Sequence of chain 1.A:
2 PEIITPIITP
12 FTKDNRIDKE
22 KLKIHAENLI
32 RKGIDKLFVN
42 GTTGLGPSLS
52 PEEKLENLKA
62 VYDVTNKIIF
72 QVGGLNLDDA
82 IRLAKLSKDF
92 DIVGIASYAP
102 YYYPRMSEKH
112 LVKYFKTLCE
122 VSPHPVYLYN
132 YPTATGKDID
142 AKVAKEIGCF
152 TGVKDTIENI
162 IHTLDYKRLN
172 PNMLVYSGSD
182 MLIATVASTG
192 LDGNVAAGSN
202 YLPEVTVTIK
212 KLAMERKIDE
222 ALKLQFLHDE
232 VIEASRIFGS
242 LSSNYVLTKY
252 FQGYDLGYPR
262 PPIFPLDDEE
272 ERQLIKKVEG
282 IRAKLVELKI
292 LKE

This small molecule binds to this protein.
Small molecule (SMILES): O=C(O)C(=O)C[C@H](O)[C@H](O)COP(=O)(O)O

Binding-site contacts:
Ligand atom O2P contacts residue SER241 of chain 2.B at 2.4 Å (h-bond).
Ligand atom O5 contacts residue GLY179 of chain 2.B at 3.7 Å.
Ligand atom C4 contacts residue GLY179 of chain 2.B at 3.7 Å.
Ligand atom O6 contacts residue TYR132 of chain 2.B at 3.7 Å.
Ligand atom P contacts residue ARG106 of chain 1.A at 3.7 Å.
Ligand atom C4 contacts residue LYS155 of chain 2.B at 3.3 Å.
Ligand atom O12 contacts residue THR44 of chain 2.B at 3.5 Å (h-bond).
Ligand atom O12 contacts residue PHE39 of chain 2.B at 3.7 Å.
Ligand atom C2 contacts residue PRO7 of chain 2.B at 3.8 Å (hydrophobic).
Ligand atom C4 contacts residue THR157 of chain 2.B at 3.6 Å.
Ligand atom C1 contacts residue LYS155 of chain 2.B at 2.3 Å.
Ligand atom C3 contacts residue GLY179 of chain 2.B at 3.7 Å.
Ligand atom C2 contacts residue LYS155 of chain 2.B at 1.3 Å.
Ligand atom O11 contacts residue PRO7 of chain 2.B at 3.3 Å.
Ligand atom O12 contacts residue PRO7 of chain 2.B at 3.4 Å.
Ligand atom C1 contacts residue THR44 of chain 2.B at 3.5 Å.
Ligand atom O12 contacts residue TYR130 of chain 2.B at 3.0 Å (h-bond).
Ligand atom O3P contacts residue TYR132 of chain 2.B at 3.0 Å (h-bond).
Ligand atom O4 contacts residue LYS155 of chain 2.B at 3.1 Å (salt-bridge).
Ligand atom O11 contacts residue THR44 of chain 2.B at 2.3 Å (h-bond).
Ligand atom O11 contacts residue LYS155 of chain 2.B at 3.5 Å (salt-bridge).
Ligand atom O1P contacts residue TYR132 of chain 2.B at 3.1 Å (h-bond).
Ligand atom O4 contacts residue THR157 of chain 2.B at 3.3 Å (h-bond).
Ligand atom O12 contacts residue LYS155 of chain 2.B at 2.7 Å (salt-bridge).
Ligand atom O5 contacts residue ALA198 of chain 2.B at 3.7 Å.
Ligand atom O11 contacts residue THR43 of chain 2.B at 3.7 Å.
Ligand atom C1 contacts residue TYR130 of chain 2.B at 3.2 Å (hydrophobic).
Ligand atom O1P contacts residue ARG106 of chain 1.A at 2.7 Å (salt-bridge).
Ligand atom O12 contacts residue GLY42 of chain 2.B at 3.4 Å.
Ligand atom O12 contacts residue THR43 of chain 2.B at 2.8 Å (h-bond).
Ligand atom C1 contacts residue THR43 of chain 2.B at 3.7 Å.
Ligand atom C3 contacts residue LYS155 of chain 2.B at 2.4 Å.
Ligand atom P contacts residue TYR132 of chain 2.B at 3.4 Å.
Ligand atom C6 contacts residue TYR132 of chain 2.B at 3.6 Å (hydrophobic).
Ligand atom O4 contacts residue TYR132 of chain 2.B at 3.7 Å.
Ligand atom C2 contacts residue TYR130 of chain 2.B at 3.2 Å (hydrophobic).
Ligand atom O2P contacts residue ARG106 of chain 1.A at 3.5 Å.
Ligand atom C1 contacts residue PRO7 of chain 2.B at 3.2 Å (hydrophobic).
Ligand atom C3 contacts residue VAL196 of chain 2.B at 3.8 Å (hydrophobic).
Ligand atom O4 contacts residue TYR130 of chain 2.B at 2.7 Å (h-bond).

Sequence of chain 2.B:
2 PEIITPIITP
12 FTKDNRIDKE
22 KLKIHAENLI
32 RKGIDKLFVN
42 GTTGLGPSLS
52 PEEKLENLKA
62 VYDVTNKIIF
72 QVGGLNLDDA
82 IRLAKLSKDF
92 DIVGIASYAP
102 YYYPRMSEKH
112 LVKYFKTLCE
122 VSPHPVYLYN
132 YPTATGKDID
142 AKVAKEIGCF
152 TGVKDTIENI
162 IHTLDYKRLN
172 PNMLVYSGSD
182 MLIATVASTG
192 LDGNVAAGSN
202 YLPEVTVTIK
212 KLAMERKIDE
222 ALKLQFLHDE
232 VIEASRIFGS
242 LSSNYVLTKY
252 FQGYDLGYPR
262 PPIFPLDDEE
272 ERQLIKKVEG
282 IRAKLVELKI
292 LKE